Binding-site contacts:
Ligand atom C5 contacts residue TYR264 of chain 1.A at 3.7 Å (hydrophobic).
Ligand atom C6 contacts residue LYS274 of chain 1.A at 3.7 Å.
Ligand atom O3 contacts residue ASP121 of chain 1.A at 2.9 Å (salt-bridge).
Ligand atom O2P contacts residue ASN212 of chain 1.A at 3.8 Å.
Ligand atom C1 contacts residue GLU280 of chain 1.A at 3.8 Å.
Ligand atom O1 contacts residue ASP121 of chain 1.A at 3.8 Å.
Ligand atom O1P contacts residue ASN212 of chain 1.A at 2.9 Å (h-bond).
Ligand atom O1 contacts residue ARG276 of chain 1.A at 3.9 Å.
Ligand atom C4 contacts residue MET248 of chain 1.A at 3.8 Å (hydrophobic).
Ligand atom O1 contacts residue GLY122 of chain 1.A at 3.4 Å (h-bond).
Ligand atom O3P contacts residue TYR264 of chain 1.A at 3.0 Å (h-bond).
Ligand atom O4 contacts residue LEU275 of chain 1.A at 3.8 Å.
Ligand atom O3 contacts residue GLY246 of chain 1.A at 4.1 Å.
Ligand atom O3P contacts residue LYS274 of chain 1.A at 3.4 Å (salt-bridge).
Ligand atom O1P contacts residue TYR264 of chain 1.A at 3.6 Å (h-bond).
Ligand atom O1P contacts residue TYR215 of chain 1.A at 3.9 Å.
Ligand atom O3 contacts residue MET248 of chain 1.A at 2.8 Å (h-bond).
Ligand atom P contacts residue LYS274 of chain 1.A at 3.8 Å.
Ligand atom C4 contacts residue GLY246 of chain 1.A at 3.7 Å.
Ligand atom O1P contacts residue TYR244 of chain 1.A at 3.4 Å (h-bond).
Ligand atom O4 contacts residue TYR264 of chain 1.A at 3.9 Å.
Ligand atom O6 contacts residue LYS274 of chain 1.A at 2.9 Å (salt-bridge).
Ligand atom O3P contacts residue TYR215 of chain 1.A at 3.5 Å (h-bond).
Ligand atom O5 contacts residue LYS274 of chain 1.A at 2.9 Å (salt-bridge).
Ligand atom O6 contacts residue TYR264 of chain 1.A at 3.6 Å.
Ligand atom O4 contacts residue TYR244 of chain 1.A at 4.1 Å.
Ligand atom P contacts residue TYR264 of chain 1.A at 3.7 Å.
Ligand atom O3 contacts residue SER247 of chain 1.A at 3.6 Å.
Ligand atom C3 contacts residue LEU275 of chain 1.A at 3.9 Å (hydrophobic).
Ligand atom C5 contacts residue LYS274 of chain 1.A at 3.6 Å.
Ligand atom C3 contacts residue ASP121 of chain 1.A at 4.0 Å.
Ligand atom C2 contacts residue LYS274 of chain 1.A at 3.9 Å.
Ligand atom C1 contacts residue ARG276 of chain 1.A at 3.8 Å.
Ligand atom C3 contacts residue MET248 of chain 1.A at 3.7 Å (hydrophobic).
Ligand atom C6 contacts residue GLY246 of chain 1.A at 3.5 Å.
Ligand atom O2 contacts residue GLY122 of chain 1.A at 4.0 Å.
Ligand atom O2 contacts residue GLY246 of chain 1.A at 3.5 Å (h-bond).
Ligand atom P contacts residue ASN212 of chain 1.A at 3.9 Å.
Ligand atom O5 contacts residue LEU275 of chain 1.A at 4.1 Å.
Ligand atom O4 contacts residue MET248 of chain 1.A at 3.7 Å.

This protein binds this small molecule.
Small molecule (SMILES): O=P(O)(O)OC[C@H]1O[C@](O)(CO)[C@@H](O)[C@@H]1O

Sequence of chain 1.A:
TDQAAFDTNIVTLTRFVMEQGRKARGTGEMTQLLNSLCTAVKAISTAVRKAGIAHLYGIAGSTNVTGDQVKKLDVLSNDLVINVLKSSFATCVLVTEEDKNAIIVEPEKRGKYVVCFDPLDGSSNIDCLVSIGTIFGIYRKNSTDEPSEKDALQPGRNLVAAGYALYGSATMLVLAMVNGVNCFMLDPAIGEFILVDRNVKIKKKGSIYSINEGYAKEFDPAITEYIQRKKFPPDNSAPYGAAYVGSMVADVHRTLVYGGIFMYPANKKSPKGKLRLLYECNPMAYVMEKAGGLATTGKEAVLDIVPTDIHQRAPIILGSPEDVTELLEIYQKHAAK